Binding-site contacts:
Ligand atom C11 contacts residue LYS308 of chain 1.A at 3.7 Å.
Ligand atom C9 contacts residue LYS308 of chain 1.A at 3.8 Å.
Ligand atom C13 contacts residue LYS308 of chain 1.A at 4.2 Å.
Ligand atom C2 contacts residue CYS262 of chain 1.A at 2.8 Å (hydrophobic).
Ligand atom O8 contacts residue LYS308 of chain 1.A at 3.9 Å.
Ligand atom C6 contacts residue GLU258 of chain 1.A at 4.1 Å.
Ligand atom C9 contacts residue GLU258 of chain 1.A at 4.5 Å.
Ligand atom C12 contacts residue LYS308 of chain 1.A at 3.9 Å.
Ligand atom O4 contacts residue ASN305 of chain 1.A at 3.1 Å (h-bond).
Ligand atom C12 contacts residue HIS307 of chain 1.A at 3.4 Å.
Ligand atom O8 contacts residue GLU258 of chain 1.A at 3.5 Å (salt-bridge).
Ligand atom N5 contacts residue CYS262 of chain 1.A at 4.5 Å.
Ligand atom C13 contacts residue HIS307 of chain 1.A at 3.6 Å.
Ligand atom O4 contacts residue HIS307 of chain 1.A at 3.8 Å.
Ligand atom C3 contacts residue CYS262 of chain 1.A at 3.3 Å (hydrophobic).
Ligand atom N10 contacts residue LYS308 of chain 1.A at 3.9 Å.
Ligand atom O4 contacts residue CYS262 of chain 1.A at 3.1 Å (h-bond).
Ligand atom C7 contacts residue GLU258 of chain 1.A at 3.9 Å.
Ligand atom C3 contacts residue ASN305 of chain 1.A at 4.0 Å.
Ligand atom C11 contacts residue HIS307 of chain 1.A at 4.1 Å.
Ligand atom C14 contacts residue LYS308 of chain 1.A at 4.2 Å.
Ligand atom C1 contacts residue CYS262 of chain 1.A at 1.8 Å (hydrophobic).

Sequence of chain 1.A:
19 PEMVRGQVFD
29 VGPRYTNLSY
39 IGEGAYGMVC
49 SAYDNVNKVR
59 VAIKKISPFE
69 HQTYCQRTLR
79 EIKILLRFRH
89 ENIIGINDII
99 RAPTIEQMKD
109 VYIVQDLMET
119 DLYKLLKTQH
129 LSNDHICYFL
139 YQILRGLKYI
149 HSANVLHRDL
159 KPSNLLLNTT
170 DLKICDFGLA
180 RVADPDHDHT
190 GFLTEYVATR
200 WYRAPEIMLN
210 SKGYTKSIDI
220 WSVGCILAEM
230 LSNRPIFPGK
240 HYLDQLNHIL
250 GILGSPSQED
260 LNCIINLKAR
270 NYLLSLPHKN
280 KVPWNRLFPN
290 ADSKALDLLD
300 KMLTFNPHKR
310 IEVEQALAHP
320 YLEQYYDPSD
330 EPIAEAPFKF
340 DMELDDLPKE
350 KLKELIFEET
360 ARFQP

The small molecule below binds the protein below.
Small molecule (SMILES): CCC(=O)N1CCOc2ncccc21